Sequence of chain 1.C:
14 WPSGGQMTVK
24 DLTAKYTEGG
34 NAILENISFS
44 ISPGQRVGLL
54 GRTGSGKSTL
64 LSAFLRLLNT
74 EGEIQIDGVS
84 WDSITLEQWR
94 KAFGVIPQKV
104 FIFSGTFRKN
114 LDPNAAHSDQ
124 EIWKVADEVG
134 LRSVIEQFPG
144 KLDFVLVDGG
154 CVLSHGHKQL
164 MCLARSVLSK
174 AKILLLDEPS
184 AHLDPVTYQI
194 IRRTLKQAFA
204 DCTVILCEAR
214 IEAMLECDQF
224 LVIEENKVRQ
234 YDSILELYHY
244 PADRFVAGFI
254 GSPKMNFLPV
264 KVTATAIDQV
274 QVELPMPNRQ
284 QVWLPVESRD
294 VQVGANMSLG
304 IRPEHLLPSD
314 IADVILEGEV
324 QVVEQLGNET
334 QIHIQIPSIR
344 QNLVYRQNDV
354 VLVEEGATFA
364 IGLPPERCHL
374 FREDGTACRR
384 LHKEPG

Binding-site contacts:
Ligand atom O8 contacts residue GLY59 of chain 1.D at 3.4 Å.
Ligand atom O6 contacts residue SER58 of chain 1.D at 3.1 Å (h-bond).
Ligand atom N3 contacts residue PHE106 of chain 1.C at 3.4 Å.
Ligand atom O12 contacts residue GLY57 of chain 1.D at 3.0 Å (h-bond).
Ligand atom C9 contacts residue PHE104 of chain 1.C at 3.5 Å (hydrophobic).
Ligand atom C6 contacts residue PHE106 of chain 1.C at 3.6 Å (hydrophobic).
Ligand atom C10 contacts residue PHE104 of chain 1.C at 3.7 Å (hydrophobic).
Ligand atom C8 contacts residue PHE104 of chain 1.C at 3.5 Å (hydrophobic).
Ligand atom O5 contacts residue SER61 of chain 1.D at 3.5 Å.
Ligand atom P2 contacts residue GLY59 of chain 1.D at 3.7 Å.
Ligand atom O6 contacts residue LYS60 of chain 1.D at 2.7 Å (salt-bridge).
Ligand atom C1 contacts residue GLY57 of chain 1.D at 3.4 Å.
Ligand atom C7 contacts residue TYR29 of chain 1.D at 3.5 Å (hydrophobic).
Ligand atom N7 contacts residue PHE104 of chain 1.C at 3.6 Å.
Ligand atom N9 contacts residue PHE104 of chain 1.C at 3.7 Å.
Ligand atom C13 contacts residue TYR29 of chain 1.D at 3.2 Å (hydrophobic).
Ligand atom C15 contacts residue LEU70 of chain 1.D at 3.3 Å (hydrophobic).
Ligand atom P2 contacts residue LYS60 of chain 1.D at 3.4 Å.
Ligand atom O11 contacts residue GLY57 of chain 1.D at 3.7 Å.
Ligand atom C13 contacts residue PHE104 of chain 1.C at 3.5 Å (hydrophobic).
Ligand atom O9 contacts residue SER61 of chain 1.D at 3.1 Å (h-bond).
Ligand atom C1 contacts residue THR62 of chain 1.D at 3.7 Å.
Ligand atom O8 contacts residue THR62 of chain 1.D at 2.5 Å (h-bond).
Ligand atom O9 contacts residue LYS60 of chain 1.D at 3.2 Å.
Ligand atom N3 contacts residue TYR29 of chain 1.D at 3.6 Å.
Ligand atom O2 contacts residue TYR29 of chain 1.D at 3.6 Å.
Ligand atom C6 contacts residue TYR29 of chain 1.D at 3.7 Å (hydrophobic).
Ligand atom O2 contacts residue ILE36 of chain 1.D at 3.2 Å.
Ligand atom O6 contacts residue GLY59 of chain 1.D at 2.6 Å (h-bond).
Ligand atom N9 contacts residue TYR29 of chain 1.D at 3.4 Å.
Ligand atom C9 contacts residue TYR29 of chain 1.D at 3.5 Å (hydrophobic).
Ligand atom O10 contacts residue THR56 of chain 1.D at 3.6 Å.
Ligand atom C7 contacts residue PHE104 of chain 1.C at 3.5 Å (hydrophobic).
Ligand atom N1 contacts residue TYR29 of chain 1.D at 3.6 Å.
Ligand atom N6 contacts residue PHE104 of chain 1.C at 3.5 Å.
Ligand atom N7 contacts residue TYR29 of chain 1.D at 3.3 Å (h-bond).
Ligand atom O13 contacts residue LYS60 of chain 1.D at 2.8 Å (salt-bridge).
Ligand atom O6 contacts residue GLY57 of chain 1.D at 3.5 Å.
Ligand atom O8 contacts residue SER61 of chain 1.D at 3.5 Å (h-bond).
Ligand atom C8 contacts residue TYR29 of chain 1.D at 3.4 Å (hydrophobic).

Sequence of chain 1.D:
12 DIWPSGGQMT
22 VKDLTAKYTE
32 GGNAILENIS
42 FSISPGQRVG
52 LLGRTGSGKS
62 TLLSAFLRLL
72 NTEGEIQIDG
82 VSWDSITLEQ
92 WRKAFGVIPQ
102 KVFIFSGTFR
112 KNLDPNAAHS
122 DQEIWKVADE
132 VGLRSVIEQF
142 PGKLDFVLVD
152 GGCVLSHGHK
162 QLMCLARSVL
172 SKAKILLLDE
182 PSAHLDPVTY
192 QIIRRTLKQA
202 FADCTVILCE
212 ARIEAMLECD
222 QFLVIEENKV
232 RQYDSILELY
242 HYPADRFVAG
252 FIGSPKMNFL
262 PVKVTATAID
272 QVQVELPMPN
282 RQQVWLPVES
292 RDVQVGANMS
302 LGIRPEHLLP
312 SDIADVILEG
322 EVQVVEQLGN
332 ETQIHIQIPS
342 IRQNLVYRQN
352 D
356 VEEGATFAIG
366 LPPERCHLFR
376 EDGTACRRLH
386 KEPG

A small-molecule ligand and the protein it binds are described below.
Small molecule (SMILES): O=P(O)(O)O[P](=O)(O)O[P](=O)(O)OC[C@H]1O[C@@H](n2cnc3c(NCCc4ccccc4)ncnc32)[C@H](O)[C@@H]1O